Sequence of chain 1.D:
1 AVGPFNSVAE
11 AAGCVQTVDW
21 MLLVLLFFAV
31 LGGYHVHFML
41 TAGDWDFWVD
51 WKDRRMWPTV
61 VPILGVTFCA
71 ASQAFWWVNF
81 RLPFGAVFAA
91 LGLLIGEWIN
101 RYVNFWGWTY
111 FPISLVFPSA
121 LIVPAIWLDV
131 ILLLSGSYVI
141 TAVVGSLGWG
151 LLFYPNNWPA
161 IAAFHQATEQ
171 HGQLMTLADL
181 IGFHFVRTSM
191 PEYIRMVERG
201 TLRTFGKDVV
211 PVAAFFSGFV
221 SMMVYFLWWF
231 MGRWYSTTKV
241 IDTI

Sequence of chain 1.C:
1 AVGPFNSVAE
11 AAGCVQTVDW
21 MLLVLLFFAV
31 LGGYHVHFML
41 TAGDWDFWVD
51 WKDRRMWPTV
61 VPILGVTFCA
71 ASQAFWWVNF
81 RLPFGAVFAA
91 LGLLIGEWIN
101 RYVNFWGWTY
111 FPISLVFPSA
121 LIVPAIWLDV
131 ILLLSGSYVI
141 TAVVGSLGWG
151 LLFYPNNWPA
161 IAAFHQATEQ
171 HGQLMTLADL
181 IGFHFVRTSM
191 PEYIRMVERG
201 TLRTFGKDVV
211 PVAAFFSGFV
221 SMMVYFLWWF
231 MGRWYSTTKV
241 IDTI

The protein below binds the small molecule below.
Small molecule (SMILES): CCCCCC(=O)OC[C@H](COP(=O)(O)OCC[N+](C)(C)C)OC(=O)CCCCC

Binding-site contacts:
Ligand atom CAK contacts residue TRP234 of chain 1.C at 3.9 Å (hydrophobic).
Ligand atom CAQ contacts residue TYR138 of chain 1.C at 3.6 Å (hydrophobic).
Ligand atom CAM contacts residue PHE230 of chain 1.C at 3.6 Å (hydrophobic).
Ligand atom CAJ contacts residue LEU166 of chain 1.H at 4.0 Å (hydrophobic).
Ligand atom CAN contacts residue ILE241 of chain 1.D at 4.5 Å (hydrophobic).
Ligand atom CAE contacts residue ARG233 of chain 1.C at 3.1 Å.
Ligand atom CBA contacts residue TRP234 of chain 1.C at 3.7 Å (hydrophobic).
Ligand atom CAE contacts residue PHE230 of chain 1.C at 4.4 Å (hydrophobic).
Ligand atom CAN contacts residue PHE230 of chain 1.C at 3.8 Å (hydrophobic).
Ligand atom CAB contacts residue TRP234 of chain 1.C at 3.6 Å (hydrophobic).
Ligand atom CAQ contacts residue ILE241 of chain 1.D at 4.0 Å (hydrophobic).
Ligand atom CAO contacts residue TRP234 of chain 1.C at 4.0 Å (hydrophobic).
Ligand atom CAR contacts residue TRP234 of chain 1.C at 3.6 Å (hydrophobic).
Ligand atom NBC contacts residue PHE230 of chain 1.C at 4.1 Å.
Ligand atom CAL contacts residue TYR138 of chain 1.C at 3.5 Å (hydrophobic).
Ligand atom OAG contacts residue TRP234 of chain 1.C at 3.2 Å.
Ligand atom CAC contacts residue TYR138 of chain 1.C at 4.2 Å (hydrophobic).
Ligand atom CAR contacts residue PHE230 of chain 1.C at 3.5 Å (hydrophobic).
Ligand atom CAZ contacts residue ILE241 of chain 1.D at 4.1 Å (hydrophobic).
Ligand atom CAJ contacts residue PHE226 of chain 1.C at 3.7 Å (hydrophobic).
Ligand atom CAQ contacts residue PHE230 of chain 1.C at 4.0 Å (hydrophobic).
Ligand atom CAA contacts residue LEU169 of chain 1.H at 3.9 Å (hydrophobic).
Ligand atom CAL contacts residue PHE230 of chain 1.C at 4.2 Å (hydrophobic).
Ligand atom CAA contacts residue VAL139 of chain 1.C at 4.2 Å (hydrophobic).
Ligand atom CAB contacts residue LEU227 of chain 1.C at 4.0 Å (hydrophobic).
Ligand atom CAL contacts residue LEU166 of chain 1.H at 3.9 Å (hydrophobic).
Ligand atom CAD contacts residue PHE230 of chain 1.C at 3.6 Å (hydrophobic).
Ligand atom CAC contacts residue PHE230 of chain 1.C at 3.6 Å (hydrophobic).
Ligand atom CAA contacts residue PHE226 of chain 1.C at 3.6 Å (hydrophobic).
Ligand atom CAN contacts residue LEU166 of chain 1.H at 3.9 Å (hydrophobic).
Ligand atom CBA contacts residue PHE230 of chain 1.C at 4.3 Å (hydrophobic).
Ligand atom CAK contacts residue PHE230 of chain 1.C at 3.6 Å (hydrophobic).
Ligand atom CAL contacts residue ILE241 of chain 1.D at 4.0 Å (hydrophobic).
Ligand atom CAN contacts residue TYR138 of chain 1.C at 3.9 Å (hydrophobic).
Ligand atom OAF contacts residue ILE241 of chain 1.D at 3.4 Å.
Ligand atom CAO contacts residue PHE230 of chain 1.C at 4.3 Å (hydrophobic).
Ligand atom OAV contacts residue PHE230 of chain 1.C at 3.9 Å.

Sequence of chain 1.H:
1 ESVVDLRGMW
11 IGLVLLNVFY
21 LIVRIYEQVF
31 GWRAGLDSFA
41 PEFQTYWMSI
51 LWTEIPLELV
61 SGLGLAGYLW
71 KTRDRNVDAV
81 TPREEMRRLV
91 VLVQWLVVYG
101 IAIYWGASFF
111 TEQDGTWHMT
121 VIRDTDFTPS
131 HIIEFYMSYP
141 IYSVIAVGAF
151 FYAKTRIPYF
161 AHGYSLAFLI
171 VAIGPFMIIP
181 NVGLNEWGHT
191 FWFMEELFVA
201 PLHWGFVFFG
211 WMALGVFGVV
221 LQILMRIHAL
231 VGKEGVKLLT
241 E